Binding-site contacts:
Ligand atom C5 contacts residue ASN193 of chain 1.D at 3.9 Å.
Ligand atom C6 contacts residue PHE196 of chain 1.D at 4.4 Å (hydrophobic).
Ligand atom C5 contacts residue THR195 of chain 1.D at 3.4 Å.
Ligand atom C1 contacts residue THR195 of chain 1.D at 3.0 Å.
Ligand atom C1 contacts residue ASN193 of chain 1.D at 2.0 Å.
Ligand atom C6 contacts residue GLN282 of chain 1.D at 4.3 Å.
Ligand atom O6 contacts residue GLU283 of chain 1.D at 3.0 Å (salt-bridge).
Ligand atom C2 contacts residue ASN193 of chain 1.D at 2.9 Å.
Ligand atom C7 contacts residue ASN193 of chain 1.D at 3.9 Å.
Ligand atom C6 contacts residue THR195 of chain 1.D at 4.2 Å.
Ligand atom O5 contacts residue GLN282 of chain 1.D at 3.9 Å.
Ligand atom N2 contacts residue ASN193 of chain 1.D at 3.4 Å (h-bond).
Ligand atom C4 contacts residue ASN193 of chain 1.D at 4.5 Å.
Ligand atom O6 contacts residue GLN282 of chain 1.D at 3.5 Å.
Ligand atom C2 contacts residue THR195 of chain 1.D at 4.2 Å.
Ligand atom C6 contacts residue GLU283 of chain 1.D at 3.7 Å.
Ligand atom O7 contacts residue ASN193 of chain 1.D at 3.9 Å.
Ligand atom O5 contacts residue ASN193 of chain 1.D at 2.5 Å (h-bond).
Ligand atom C3 contacts residue ASN193 of chain 1.D at 4.2 Å.
Ligand atom O5 contacts residue THR195 of chain 1.D at 3.2 Å (h-bond).

Sequence of chain 1.D:
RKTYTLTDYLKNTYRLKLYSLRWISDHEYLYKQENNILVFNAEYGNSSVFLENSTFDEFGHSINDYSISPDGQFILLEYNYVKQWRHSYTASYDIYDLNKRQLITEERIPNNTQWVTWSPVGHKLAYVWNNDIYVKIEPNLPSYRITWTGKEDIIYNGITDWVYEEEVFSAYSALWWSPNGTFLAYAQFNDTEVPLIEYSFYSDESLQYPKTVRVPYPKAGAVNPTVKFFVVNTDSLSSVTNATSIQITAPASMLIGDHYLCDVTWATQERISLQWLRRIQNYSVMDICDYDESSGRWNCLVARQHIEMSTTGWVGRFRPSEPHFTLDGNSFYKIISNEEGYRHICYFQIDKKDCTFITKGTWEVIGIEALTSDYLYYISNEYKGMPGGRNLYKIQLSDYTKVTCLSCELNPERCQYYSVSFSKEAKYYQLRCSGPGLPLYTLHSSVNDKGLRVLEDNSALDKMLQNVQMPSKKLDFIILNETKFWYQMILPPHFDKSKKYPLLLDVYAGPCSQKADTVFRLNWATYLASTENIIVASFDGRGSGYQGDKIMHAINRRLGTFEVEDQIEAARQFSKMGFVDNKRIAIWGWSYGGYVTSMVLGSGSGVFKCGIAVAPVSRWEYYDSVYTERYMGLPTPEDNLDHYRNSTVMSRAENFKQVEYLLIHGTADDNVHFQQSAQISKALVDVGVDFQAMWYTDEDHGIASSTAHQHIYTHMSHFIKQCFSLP

The small molecule below binds the protein below.
Small molecule (SMILES): CC(=O)N[C@@H]1[C@@H](O)[C@H](O)[C@@H](CO)O[C@H]1O